A protein and the small-molecule ligand that binds it are described below.
Small molecule (SMILES): CC(=O)N[C@@H]1[C@@H](O)[C@H](O)[C@@H](CO)O[C@H]1O

Binding-site contacts:
Ligand atom C5 contacts residue ASN287 of chain 1.E at 3.6 Å.
Ligand atom C7 contacts residue ASN287 of chain 1.E at 3.2 Å.
Ligand atom O6 contacts residue SER289 of chain 1.E at 3.6 Å.
Ligand atom C3 contacts residue ASN287 of chain 1.E at 3.8 Å.
Ligand atom C2 contacts residue ASN287 of chain 1.E at 2.4 Å.
Ligand atom C4 contacts residue ASN287 of chain 1.E at 4.2 Å.
Ligand atom O6 contacts residue LEU290 of chain 1.E at 4.5 Å.
Ligand atom O7 contacts residue ASN287 of chain 1.E at 3.0 Å (h-bond).
Ligand atom O5 contacts residue ASN287 of chain 1.E at 2.2 Å (h-bond).
Ligand atom C5 contacts residue SER289 of chain 1.E at 3.7 Å.
Ligand atom C6 contacts residue SER289 of chain 1.E at 3.5 Å.
Ligand atom C1 contacts residue ASN287 of chain 1.E at 1.4 Å.
Ligand atom N2 contacts residue ASN287 of chain 1.E at 3.0 Å (h-bond).
Ligand atom C8 contacts residue ASN287 of chain 1.E at 4.4 Å.
Ligand atom C1 contacts residue SER289 of chain 1.E at 4.0 Å.
Ligand atom O5 contacts residue SER289 of chain 1.E at 3.2 Å (h-bond).

Sequence of chain 1.E:
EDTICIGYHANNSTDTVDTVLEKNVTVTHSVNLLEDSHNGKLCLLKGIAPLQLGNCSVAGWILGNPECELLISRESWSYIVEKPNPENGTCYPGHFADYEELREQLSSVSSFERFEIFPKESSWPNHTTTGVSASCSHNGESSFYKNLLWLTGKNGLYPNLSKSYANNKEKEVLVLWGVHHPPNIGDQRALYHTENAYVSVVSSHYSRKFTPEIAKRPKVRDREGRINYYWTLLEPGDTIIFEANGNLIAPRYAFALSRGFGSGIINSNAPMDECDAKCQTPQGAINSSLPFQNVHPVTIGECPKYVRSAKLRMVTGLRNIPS